A protein and the small-molecule ligand that binds it are described below.
Small molecule (SMILES): Nc1ccn([C@H]2C[C@H](O)[C@@H](COP(=O)(O)O)O2)c(=O)n1

Sequence of chain 57.A:
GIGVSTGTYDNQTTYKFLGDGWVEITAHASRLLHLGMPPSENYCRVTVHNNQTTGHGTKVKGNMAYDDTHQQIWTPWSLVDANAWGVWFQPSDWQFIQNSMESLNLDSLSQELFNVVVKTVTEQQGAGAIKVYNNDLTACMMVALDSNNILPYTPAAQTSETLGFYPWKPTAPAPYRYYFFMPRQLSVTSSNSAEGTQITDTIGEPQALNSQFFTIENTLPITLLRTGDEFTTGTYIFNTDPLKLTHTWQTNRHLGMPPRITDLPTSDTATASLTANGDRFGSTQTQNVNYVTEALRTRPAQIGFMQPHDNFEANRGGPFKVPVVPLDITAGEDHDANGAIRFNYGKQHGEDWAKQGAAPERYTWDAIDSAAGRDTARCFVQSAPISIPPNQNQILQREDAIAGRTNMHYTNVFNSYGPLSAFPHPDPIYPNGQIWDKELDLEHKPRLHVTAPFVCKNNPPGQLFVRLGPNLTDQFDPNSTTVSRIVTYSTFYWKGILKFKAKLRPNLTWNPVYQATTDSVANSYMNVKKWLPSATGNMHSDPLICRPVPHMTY

Binding-site contacts:
Ligand atom C2 contacts residue TRP201 of chain 57.A at 3.9 Å (hydrophobic).
Ligand atom OP1 contacts residue PRO423 of chain 57.A at 3.6 Å.
Ligand atom C5 contacts residue TRP201 of chain 57.A at 3.4 Å (hydrophobic).
Ligand atom C6 contacts residue TRP201 of chain 57.A at 3.5 Å (hydrophobic).
Ligand atom C1' contacts residue LYS682 of chain 57.A at 4.5 Å.
Ligand atom O2 contacts residue LEU197 of chain 57.A at 4.0 Å.
Ligand atom N4 contacts residue GLY198 of chain 57.A at 3.8 Å.
Ligand atom O5' contacts residue TRP201 of chain 57.A at 3.6 Å.
Ligand atom O3' contacts residue LYS682 of chain 57.A at 3.1 Å (salt-bridge).
Ligand atom C1' contacts residue TRP201 of chain 57.A at 4.5 Å (hydrophobic).
Ligand atom C2' contacts residue TRP201 of chain 57.A at 3.7 Å (hydrophobic).
Ligand atom C2' contacts residue LYS682 of chain 57.A at 3.6 Å.
Ligand atom C5' contacts residue TRP201 of chain 57.A at 3.5 Å (hydrophobic).
Ligand atom C4' contacts residue TRP201 of chain 57.A at 4.3 Å (hydrophobic).
Ligand atom N3 contacts residue TRP201 of chain 57.A at 3.6 Å.
Ligand atom C4 contacts residue TRP201 of chain 57.A at 3.3 Å (hydrophobic).
Ligand atom N4 contacts residue ASP199 of chain 57.A at 4.0 Å.
Ligand atom O4' contacts residue TRP201 of chain 57.A at 4.5 Å.
Ligand atom N1 contacts residue TRP201 of chain 57.A at 4.0 Å.
Ligand atom C3' contacts residue LYS682 of chain 57.A at 3.8 Å.
Ligand atom C3' contacts residue TRP201 of chain 57.A at 4.1 Å (hydrophobic).
Ligand atom O2 contacts residue LYS682 of chain 57.A at 4.2 Å.
Ligand atom N4 contacts residue TRP201 of chain 57.A at 3.8 Å.
Ligand atom O2 contacts residue TRP201 of chain 57.A at 4.3 Å.